Sequence of chain 1.J:
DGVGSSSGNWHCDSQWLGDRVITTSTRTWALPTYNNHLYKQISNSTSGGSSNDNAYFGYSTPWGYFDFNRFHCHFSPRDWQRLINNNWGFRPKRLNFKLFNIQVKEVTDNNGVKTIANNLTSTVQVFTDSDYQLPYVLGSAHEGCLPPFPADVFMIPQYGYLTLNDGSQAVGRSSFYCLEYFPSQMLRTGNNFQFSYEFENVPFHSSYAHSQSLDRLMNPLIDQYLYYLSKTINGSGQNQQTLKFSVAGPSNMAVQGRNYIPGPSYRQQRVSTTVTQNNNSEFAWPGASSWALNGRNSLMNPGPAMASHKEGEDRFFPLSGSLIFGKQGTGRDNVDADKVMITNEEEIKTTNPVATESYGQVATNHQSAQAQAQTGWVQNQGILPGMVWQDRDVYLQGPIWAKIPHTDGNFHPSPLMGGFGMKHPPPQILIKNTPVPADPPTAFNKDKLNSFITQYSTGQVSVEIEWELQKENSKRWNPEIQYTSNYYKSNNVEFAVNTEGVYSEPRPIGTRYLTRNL

The protein below binds the small molecule below.
Small molecule (SMILES): OC[C@H]1O[C@@H](O)[C@H](O)[C@@H](O)[C@H]1O

Binding-site contacts:
Ligand atom O1 contacts residue ASN252 of chain 1.B at 4.2 Å.
Ligand atom C5 contacts residue TRP285 of chain 1.J at 3.7 Å (hydrophobic).
Ligand atom O1 contacts residue TRP285 of chain 1.J at 3.1 Å.
Ligand atom O1 contacts residue VAL255 of chain 1.B at 4.0 Å.
Ligand atom O6 contacts residue TRP285 of chain 1.J at 3.2 Å (h-bond).
Ligand atom O2 contacts residue VAL255 of chain 1.B at 3.9 Å.
Ligand atom C2 contacts residue ASN252 of chain 1.B at 4.4 Å.
Ligand atom C2 contacts residue TRP285 of chain 1.J at 3.5 Å (hydrophobic).
Ligand atom C6 contacts residue TRP285 of chain 1.J at 3.4 Å (hydrophobic).
Ligand atom O1 contacts residue ALA254 of chain 1.B at 4.3 Å.
Ligand atom O5 contacts residue TRP285 of chain 1.J at 3.1 Å (h-bond).
Ligand atom C3 contacts residue TRP285 of chain 1.J at 4.0 Å (hydrophobic).
Ligand atom O2 contacts residue TRP285 of chain 1.J at 4.3 Å.
Ligand atom C1 contacts residue TRP285 of chain 1.J at 3.5 Å (hydrophobic).
Ligand atom O3 contacts residue TRP285 of chain 1.J at 3.9 Å.
Ligand atom O2 contacts residue ASN252 of chain 1.B at 3.1 Å (h-bond).
Ligand atom C4 contacts residue TRP285 of chain 1.J at 4.0 Å (hydrophobic).
Ligand atom O4 contacts residue TRP285 of chain 1.J at 3.2 Å.

Sequence of chain 1.B:
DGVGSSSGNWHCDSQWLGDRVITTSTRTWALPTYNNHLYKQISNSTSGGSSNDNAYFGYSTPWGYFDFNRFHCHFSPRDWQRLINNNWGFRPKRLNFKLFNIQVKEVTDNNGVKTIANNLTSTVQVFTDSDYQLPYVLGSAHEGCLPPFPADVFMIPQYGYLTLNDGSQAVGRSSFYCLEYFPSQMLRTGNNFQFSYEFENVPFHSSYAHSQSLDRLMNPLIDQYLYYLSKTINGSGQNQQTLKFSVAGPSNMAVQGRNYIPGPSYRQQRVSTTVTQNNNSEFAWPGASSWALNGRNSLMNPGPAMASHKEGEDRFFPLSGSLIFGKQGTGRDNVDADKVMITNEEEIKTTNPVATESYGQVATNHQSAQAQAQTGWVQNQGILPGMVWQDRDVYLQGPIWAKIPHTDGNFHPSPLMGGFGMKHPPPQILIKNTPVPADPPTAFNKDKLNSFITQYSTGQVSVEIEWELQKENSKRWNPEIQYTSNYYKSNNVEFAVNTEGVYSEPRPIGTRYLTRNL